Sequence of chain 1.C:
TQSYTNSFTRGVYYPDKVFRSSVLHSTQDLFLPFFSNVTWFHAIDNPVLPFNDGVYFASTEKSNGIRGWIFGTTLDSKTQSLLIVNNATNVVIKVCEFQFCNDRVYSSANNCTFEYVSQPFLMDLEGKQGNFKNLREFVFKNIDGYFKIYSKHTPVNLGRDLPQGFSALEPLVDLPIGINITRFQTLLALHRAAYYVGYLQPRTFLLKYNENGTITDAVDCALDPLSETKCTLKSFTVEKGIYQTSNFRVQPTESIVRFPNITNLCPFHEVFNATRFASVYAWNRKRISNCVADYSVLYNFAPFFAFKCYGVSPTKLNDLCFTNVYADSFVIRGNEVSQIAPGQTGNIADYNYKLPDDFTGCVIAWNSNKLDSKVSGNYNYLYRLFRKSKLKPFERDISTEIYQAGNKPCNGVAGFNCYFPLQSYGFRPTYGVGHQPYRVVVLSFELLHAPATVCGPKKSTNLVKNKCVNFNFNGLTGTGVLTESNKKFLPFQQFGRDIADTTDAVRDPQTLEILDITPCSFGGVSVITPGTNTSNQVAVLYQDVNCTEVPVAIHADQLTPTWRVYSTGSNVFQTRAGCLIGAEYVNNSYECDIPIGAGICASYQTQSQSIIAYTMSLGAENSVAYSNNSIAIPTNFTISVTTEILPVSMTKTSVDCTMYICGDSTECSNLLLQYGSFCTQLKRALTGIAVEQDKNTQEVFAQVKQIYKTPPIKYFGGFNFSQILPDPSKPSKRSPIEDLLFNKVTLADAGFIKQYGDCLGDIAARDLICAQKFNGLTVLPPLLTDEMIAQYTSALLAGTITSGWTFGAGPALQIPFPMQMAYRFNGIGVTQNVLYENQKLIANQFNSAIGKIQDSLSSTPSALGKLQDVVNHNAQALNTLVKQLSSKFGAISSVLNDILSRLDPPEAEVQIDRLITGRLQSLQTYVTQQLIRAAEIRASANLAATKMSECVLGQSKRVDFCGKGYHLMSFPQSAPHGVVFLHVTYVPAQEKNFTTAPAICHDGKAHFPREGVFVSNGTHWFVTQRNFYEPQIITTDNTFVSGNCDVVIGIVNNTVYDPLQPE

Sequence of chain 1.A:
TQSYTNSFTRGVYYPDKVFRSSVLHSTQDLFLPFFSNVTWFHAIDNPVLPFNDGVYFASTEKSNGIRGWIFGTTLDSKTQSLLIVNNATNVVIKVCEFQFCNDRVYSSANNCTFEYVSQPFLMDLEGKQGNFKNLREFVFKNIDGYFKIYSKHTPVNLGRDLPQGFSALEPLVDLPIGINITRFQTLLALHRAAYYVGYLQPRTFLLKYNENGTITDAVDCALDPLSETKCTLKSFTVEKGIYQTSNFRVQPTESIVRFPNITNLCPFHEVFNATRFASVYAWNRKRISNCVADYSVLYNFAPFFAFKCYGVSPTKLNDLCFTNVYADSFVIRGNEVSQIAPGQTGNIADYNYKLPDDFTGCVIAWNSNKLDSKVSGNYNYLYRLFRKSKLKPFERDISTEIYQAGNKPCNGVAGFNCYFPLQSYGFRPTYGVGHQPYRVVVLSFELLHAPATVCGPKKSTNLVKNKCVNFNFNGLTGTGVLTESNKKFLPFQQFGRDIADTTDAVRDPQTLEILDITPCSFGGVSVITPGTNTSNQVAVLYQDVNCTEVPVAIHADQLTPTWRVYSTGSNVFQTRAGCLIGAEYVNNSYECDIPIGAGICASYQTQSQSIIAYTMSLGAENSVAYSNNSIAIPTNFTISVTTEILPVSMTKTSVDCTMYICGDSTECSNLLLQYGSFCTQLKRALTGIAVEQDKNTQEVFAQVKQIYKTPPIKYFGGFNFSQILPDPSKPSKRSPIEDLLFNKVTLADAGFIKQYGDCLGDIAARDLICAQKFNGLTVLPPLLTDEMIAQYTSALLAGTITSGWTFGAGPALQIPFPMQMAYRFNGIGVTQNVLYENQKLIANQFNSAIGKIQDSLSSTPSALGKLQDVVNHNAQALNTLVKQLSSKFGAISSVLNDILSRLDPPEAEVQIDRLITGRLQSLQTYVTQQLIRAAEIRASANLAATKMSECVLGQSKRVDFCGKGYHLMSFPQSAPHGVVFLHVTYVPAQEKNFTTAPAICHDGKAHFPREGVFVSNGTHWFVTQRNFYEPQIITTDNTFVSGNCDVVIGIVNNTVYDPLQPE

Binding-site contacts:
Ligand atom C2 contacts residue ASN613 of chain 1.A at 2.4 Å.
Ligand atom C8 contacts residue GLN833 of chain 1.C at 3.9 Å.
Ligand atom O7 contacts residue GLU616 of chain 1.A at 4.1 Å.
Ligand atom C7 contacts residue TYR834 of chain 1.C at 4.3 Å (hydrophobic).
Ligand atom C6 contacts residue GLU616 of chain 1.A at 3.6 Å.
Ligand atom C2 contacts residue GLU616 of chain 1.A at 3.8 Å.
Ligand atom C1 contacts residue ASN613 of chain 1.A at 1.4 Å.
Ligand atom C4 contacts residue ASN613 of chain 1.A at 4.2 Å.
Ligand atom O5 contacts residue ASN613 of chain 1.A at 2.4 Å (h-bond).
Ligand atom C7 contacts residue ASN613 of chain 1.A at 3.4 Å.
Ligand atom C8 contacts residue ASP836 of chain 1.C at 4.0 Å.
Ligand atom C4 contacts residue GLU616 of chain 1.A at 4.0 Å.
Ligand atom O6 contacts residue GLU616 of chain 1.A at 2.5 Å (salt-bridge).
Ligand atom C5 contacts residue GLU616 of chain 1.A at 3.9 Å.
Ligand atom C8 contacts residue LYS832 of chain 1.C at 3.2 Å.
Ligand atom C7 contacts residue LYS832 of chain 1.C at 4.3 Å.
Ligand atom C3 contacts residue ASN613 of chain 1.A at 3.8 Å.
Ligand atom C8 contacts residue ASN613 of chain 1.A at 4.5 Å.
Ligand atom C8 contacts residue TYR834 of chain 1.C at 3.7 Å (hydrophobic).
Ligand atom N2 contacts residue ASN613 of chain 1.A at 2.9 Å (h-bond).
Ligand atom C6 contacts residue THR615 of chain 1.A at 4.3 Å.
Ligand atom O7 contacts residue TYR834 of chain 1.C at 4.3 Å.
Ligand atom C5 contacts residue ASN613 of chain 1.A at 3.7 Å.
Ligand atom O5 contacts residue THR615 of chain 1.A at 4.1 Å.
Ligand atom C1 contacts residue GLU616 of chain 1.A at 3.4 Å.
Ligand atom O5 contacts residue GLU616 of chain 1.A at 3.1 Å (salt-bridge).
Ligand atom O7 contacts residue ASN613 of chain 1.A at 3.5 Å (h-bond).

This protein binds this small molecule.
Small molecule (SMILES): CC(=O)N[C@@H]1[C@@H](O)[C@H](O)[C@@H](CO)O[C@H]1O